Sequence of chain 1.A:
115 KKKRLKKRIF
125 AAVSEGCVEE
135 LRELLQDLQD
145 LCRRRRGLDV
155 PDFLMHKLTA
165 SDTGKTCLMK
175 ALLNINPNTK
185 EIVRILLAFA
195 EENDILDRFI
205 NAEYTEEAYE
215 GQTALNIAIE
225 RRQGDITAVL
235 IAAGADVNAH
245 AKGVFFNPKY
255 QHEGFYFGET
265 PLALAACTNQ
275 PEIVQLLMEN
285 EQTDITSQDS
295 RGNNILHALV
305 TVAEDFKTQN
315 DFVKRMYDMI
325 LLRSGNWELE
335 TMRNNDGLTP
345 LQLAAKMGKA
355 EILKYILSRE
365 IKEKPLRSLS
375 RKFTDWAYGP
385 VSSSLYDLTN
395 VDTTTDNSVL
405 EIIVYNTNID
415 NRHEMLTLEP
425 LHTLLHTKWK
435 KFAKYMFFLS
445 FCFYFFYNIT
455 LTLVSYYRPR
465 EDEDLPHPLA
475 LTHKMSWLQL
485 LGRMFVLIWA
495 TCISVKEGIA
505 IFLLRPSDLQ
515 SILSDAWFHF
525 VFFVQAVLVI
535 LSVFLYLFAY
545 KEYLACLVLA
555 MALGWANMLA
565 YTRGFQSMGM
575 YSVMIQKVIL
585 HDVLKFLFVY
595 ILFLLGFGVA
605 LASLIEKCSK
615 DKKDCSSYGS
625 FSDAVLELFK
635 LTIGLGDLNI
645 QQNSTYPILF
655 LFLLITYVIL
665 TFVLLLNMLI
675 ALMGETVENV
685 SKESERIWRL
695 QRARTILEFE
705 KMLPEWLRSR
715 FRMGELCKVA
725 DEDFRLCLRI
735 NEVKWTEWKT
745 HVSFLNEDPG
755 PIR

A protein and the small-molecule ligand that binds it are described below.
Small molecule (SMILES): NCCOB(c1ccccc1)c1ccccc1

Binding-site contacts:
Ligand atom C02 contacts residue VAL458 of chain 1.A at 4.2 Å (hydrophobic).
Ligand atom C02 contacts residue ARG487 of chain 1.A at 3.5 Å.
Ligand atom C06 contacts residue ARG487 of chain 1.A at 3.5 Å.
Ligand atom B01 contacts residue ARG487 of chain 1.A at 4.5 Å.
Ligand atom C15 contacts residue ARG487 of chain 1.A at 3.9 Å.
Ligand atom C07 contacts residue ARG487 of chain 1.A at 4.0 Å.
Ligand atom C03 contacts residue VAL458 of chain 1.A at 3.9 Å (hydrophobic).
Ligand atom C04 contacts residue VAL458 of chain 1.A at 4.4 Å (hydrophobic).
Ligand atom C15 contacts residue TYR540 of chain 1.A at 3.4 Å (hydrophobic).
Ligand atom C10 contacts residue TYR540 of chain 1.A at 4.0 Å (hydrophobic).
Ligand atom B01 contacts residue TYR540 of chain 1.A at 4.1 Å.
Ligand atom C04 contacts residue GLY486 of chain 1.A at 4.3 Å.
Ligand atom C03 contacts residue GLN483 of chain 1.A at 4.4 Å.
Ligand atom C08 contacts residue TYR540 of chain 1.A at 3.8 Å (hydrophobic).
Ligand atom C10 contacts residue ARG462 of chain 1.A at 3.6 Å.
Ligand atom C05 contacts residue VAL490 of chain 1.A at 4.4 Å (hydrophobic).
Ligand atom C11 contacts residue ARG462 of chain 1.A at 3.6 Å.
Ligand atom B01 contacts residue VAL458 of chain 1.A at 4.5 Å.
Ligand atom C10 contacts residue VAL458 of chain 1.A at 4.5 Å (hydrophobic).
Ligand atom O14 contacts residue TYR540 of chain 1.A at 3.6 Å.
Ligand atom O14 contacts residue ARG487 of chain 1.A at 3.8 Å.
Ligand atom C10 contacts residue ARG464 of chain 1.A at 3.6 Å.
Ligand atom C16 contacts residue TYR540 of chain 1.A at 3.7 Å (hydrophobic).
Ligand atom C08 contacts residue VAL458 of chain 1.A at 4.1 Å (hydrophobic).
Ligand atom C12 contacts residue VAL458 of chain 1.A at 3.7 Å (hydrophobic).
Ligand atom C16 contacts residue ARG487 of chain 1.A at 3.4 Å.
Ligand atom C11 contacts residue VAL458 of chain 1.A at 3.7 Å (hydrophobic).
Ligand atom C05 contacts residue ARG487 of chain 1.A at 2.4 Å.
Ligand atom C04 contacts residue ARG487 of chain 1.A at 1.5 Å.
Ligand atom N17 contacts residue ARG487 of chain 1.A at 3.1 Å (salt-bridge).
Ligand atom C16 contacts residue ALA474 of chain 1.A at 4.1 Å (hydrophobic).
Ligand atom C09 contacts residue ARG464 of chain 1.A at 4.1 Å.
Ligand atom C12 contacts residue LEU551 of chain 1.A at 4.0 Å (hydrophobic).
Ligand atom C09 contacts residue TYR540 of chain 1.A at 3.5 Å (hydrophobic).
Ligand atom C13 contacts residue VAL458 of chain 1.A at 3.9 Å (hydrophobic).
Ligand atom C03 contacts residue ARG487 of chain 1.A at 2.4 Å.
Ligand atom C07 contacts residue VAL537 of chain 1.A at 4.3 Å (hydrophobic).
Ligand atom C06 contacts residue VAL537 of chain 1.A at 4.0 Å (hydrophobic).